A small-molecule ligand and the protein it binds are described below.
Small molecule (SMILES): CC(=O)N[C@@H]1[C@@H](O)[C@H](O)[C@@H](CO)O[C@H]1O

Sequence of chain 3.F:
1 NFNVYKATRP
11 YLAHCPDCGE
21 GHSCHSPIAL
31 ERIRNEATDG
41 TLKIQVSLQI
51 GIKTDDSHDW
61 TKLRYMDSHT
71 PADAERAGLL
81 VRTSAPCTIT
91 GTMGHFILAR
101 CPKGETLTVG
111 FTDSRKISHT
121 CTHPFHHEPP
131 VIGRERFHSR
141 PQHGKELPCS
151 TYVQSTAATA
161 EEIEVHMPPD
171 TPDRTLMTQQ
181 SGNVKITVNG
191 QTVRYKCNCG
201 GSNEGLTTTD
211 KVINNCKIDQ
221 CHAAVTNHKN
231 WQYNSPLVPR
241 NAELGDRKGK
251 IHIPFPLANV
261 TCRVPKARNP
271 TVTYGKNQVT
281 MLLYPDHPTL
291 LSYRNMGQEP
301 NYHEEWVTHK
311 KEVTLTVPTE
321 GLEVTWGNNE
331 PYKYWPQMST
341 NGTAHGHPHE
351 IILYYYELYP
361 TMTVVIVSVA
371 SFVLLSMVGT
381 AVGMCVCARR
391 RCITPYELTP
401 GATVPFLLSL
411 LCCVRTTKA

Sequence of chain 3.E:
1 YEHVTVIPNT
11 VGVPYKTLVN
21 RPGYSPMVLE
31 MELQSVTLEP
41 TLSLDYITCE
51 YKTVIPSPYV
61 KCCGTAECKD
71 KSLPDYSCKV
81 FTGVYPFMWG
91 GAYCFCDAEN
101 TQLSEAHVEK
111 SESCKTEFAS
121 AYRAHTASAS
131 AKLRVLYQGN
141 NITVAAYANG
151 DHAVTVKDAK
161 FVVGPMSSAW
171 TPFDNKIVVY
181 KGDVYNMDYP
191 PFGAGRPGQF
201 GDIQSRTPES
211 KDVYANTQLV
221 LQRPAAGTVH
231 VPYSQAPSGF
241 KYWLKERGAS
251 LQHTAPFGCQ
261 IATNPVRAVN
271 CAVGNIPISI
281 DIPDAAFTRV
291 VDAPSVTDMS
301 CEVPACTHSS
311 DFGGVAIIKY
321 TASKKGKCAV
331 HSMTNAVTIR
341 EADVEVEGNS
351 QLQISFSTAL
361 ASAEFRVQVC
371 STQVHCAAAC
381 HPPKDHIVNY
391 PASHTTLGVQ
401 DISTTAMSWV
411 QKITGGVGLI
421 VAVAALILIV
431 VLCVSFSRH

Binding-site contacts:
Ligand atom C3 contacts residue ASN259 of chain 3.F at 3.8 Å.
Ligand atom C5 contacts residue ASN259 of chain 3.F at 3.7 Å.
Ligand atom C2 contacts residue ASN259 of chain 3.F at 2.4 Å.
Ligand atom N2 contacts residue ASN259 of chain 3.F at 2.9 Å (h-bond).
Ligand atom C7 contacts residue ASN259 of chain 3.F at 3.1 Å.
Ligand atom O6 contacts residue THR116 of chain 3.E at 3.5 Å.
Ligand atom O5 contacts residue ASN259 of chain 3.F at 2.4 Å (h-bond).
Ligand atom O7 contacts residue ASN259 of chain 3.F at 2.9 Å (h-bond).
Ligand atom O5 contacts residue THR116 of chain 3.E at 4.0 Å.
Ligand atom C8 contacts residue ASN259 of chain 3.F at 4.4 Å.
Ligand atom O7 contacts residue LYS181 of chain 3.E at 3.9 Å.
Ligand atom C4 contacts residue ASN259 of chain 3.F at 4.2 Å.
Ligand atom C8 contacts residue LYS181 of chain 3.E at 4.1 Å.
Ligand atom C1 contacts residue ASN259 of chain 3.F at 1.4 Å.
Ligand atom O6 contacts residue LYS115 of chain 3.E at 4.4 Å.